Binding-site contacts:
Ligand atom O1X contacts residue SER35 of chain 4.A at 2.7 Å (h-bond).
Ligand atom O3B contacts residue GLY9 of chain 4.A at 3.1 Å (h-bond).
Ligand atom C5D contacts residue ASN87 of chain 4.A at 3.3 Å.
Ligand atom O8N contacts residue SER138 of chain 4.A at 2.5 Å (h-bond).
Ligand atom O2A contacts residue THR184 of chain 4.A at 3.3 Å.
Ligand atom O2D contacts residue LYS155 of chain 4.A at 3.0 Å (salt-bridge).
Ligand atom O2D contacts residue PHE186 of chain 4.A at 3.3 Å.
Ligand atom N7N contacts residue THR184 of chain 4.A at 3.0 Å (h-bond).
Ligand atom N1A contacts residue VAL61 of chain 4.A at 2.9 Å (h-bond).
Ligand atom C4D contacts residue ASN87 of chain 4.A at 3.1 Å.
Ligand atom O3X contacts residue ARG34 of chain 4.A at 2.8 Å (salt-bridge).
Ligand atom N7A contacts residue ARG34 of chain 4.A at 3.4 Å (salt-bridge).
Ligand atom O3D contacts residue ASN87 of chain 4.A at 2.8 Å (h-bond).
Ligand atom C6N contacts residue TYR151 of chain 4.A at 3.2 Å (hydrophobic).
Ligand atom N1A contacts residue ASP60 of chain 4.A at 3.3 Å.
Ligand atom O1N contacts residue ILE14 of chain 4.A at 2.8 Å (h-bond).
Ligand atom O2X contacts residue ARG34 of chain 4.A at 3.0 Å (salt-bridge).
Ligand atom O3 contacts residue THR184 of chain 4.A at 3.3 Å (h-bond).
Ligand atom N6A contacts residue ASP60 of chain 4.A at 2.9 Å (salt-bridge).
Ligand atom C3D contacts residue ASN87 of chain 4.A at 3.2 Å.
Ligand atom O3D contacts residue LYS155 of chain 4.A at 3.0 Å (salt-bridge).
Ligand atom O2N contacts residue THR184 of chain 4.A at 2.7 Å (h-bond).
Ligand atom C4N contacts residue GLY180 of chain 4.A at 3.2 Å.
Ligand atom C6N contacts residue THR137 of chain 4.A at 3.3 Å.
Ligand atom N7N contacts residue VAL182 of chain 4.A at 3.1 Å (h-bond).
Ligand atom O2A contacts residue TYR185 of chain 4.A at 3.0 Å (h-bond).
Ligand atom O1X contacts residue SER11 of chain 4.A at 2.7 Å (h-bond).
Ligand atom O3D contacts residue GLY89 of chain 4.A at 3.3 Å.
Ligand atom O2D contacts residue TYR151 of chain 4.A at 2.7 Å (h-bond).
Ligand atom O7N contacts residue VAL182 of chain 4.A at 2.9 Å (h-bond).
Ligand atom O1N contacts residue GLY13 of chain 4.A at 3.4 Å.
Ligand atom O8N contacts residue PRO179 of chain 4.A at 2.6 Å (h-bond).
Ligand atom O8N contacts residue GOL1 of chain 4.H at 3.3 Å.
Ligand atom O3B contacts residue SER11 of chain 4.A at 2.9 Å (h-bond).
Ligand atom O1A contacts residue PHE186 of chain 4.A at 3.2 Å (h-bond).
Ligand atom C2A contacts residue LEU59 of chain 4.A at 3.1 Å (hydrophobic).
Ligand atom O2B contacts residue SER11 of chain 4.A at 2.9 Å (h-bond).
Ligand atom O2X contacts residue ARG12 of chain 4.A at 2.7 Å (salt-bridge).
Ligand atom N7N contacts residue PHE186 of chain 4.A at 3.1 Å.
Ligand atom O4D contacts residue THR136 of chain 4.A at 3.3 Å.

This protein binds this small molecule.
Small molecule (SMILES): NC(=O)c1cc(O)c[n+]([C@@H]2O[C@H](CO[P](=O)(O)O[P](=O)(O)OC[C@H]3O[C@@H](n4cnc5c(N)ncnc54)[C@H](OP(=O)(O)O)[C@@H]3O)[C@@H](O)[C@H]2O)c1

Sequence of chain 4.A:
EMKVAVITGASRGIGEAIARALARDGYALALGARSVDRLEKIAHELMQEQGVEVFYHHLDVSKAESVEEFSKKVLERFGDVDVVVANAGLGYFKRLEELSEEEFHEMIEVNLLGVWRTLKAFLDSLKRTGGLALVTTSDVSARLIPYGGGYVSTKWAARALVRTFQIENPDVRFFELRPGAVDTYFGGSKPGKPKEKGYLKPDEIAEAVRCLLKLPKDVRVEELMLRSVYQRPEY